Binding-site contacts:
Ligand atom O7 contacts residue ASN256 of chain 1.B at 4.2 Å.
Ligand atom C6 contacts residue ASN256 of chain 1.B at 4.1 Å.
Ligand atom O7 contacts residue HIS234 of chain 1.B at 3.4 Å (h-bond).
Ligand atom C2 contacts residue ASN256 of chain 1.B at 2.4 Å.
Ligand atom C1 contacts residue ASN256 of chain 1.B at 1.4 Å.
Ligand atom C8 contacts residue ARG206 of chain 1.B at 4.4 Å.
Ligand atom N2 contacts residue HIS234 of chain 1.B at 4.0 Å.
Ligand atom C7 contacts residue HIS234 of chain 1.B at 3.7 Å.
Ligand atom C5 contacts residue ASN256 of chain 1.B at 3.6 Å.
Ligand atom N2 contacts residue ASN256 of chain 1.B at 2.8 Å (h-bond).
Ligand atom C8 contacts residue TYR233 of chain 1.B at 4.1 Å (hydrophobic).
Ligand atom C7 contacts residue GLY232 of chain 1.B at 4.4 Å.
Ligand atom C8 contacts residue GLY232 of chain 1.B at 3.1 Å.
Ligand atom O6 contacts residue ASN256 of chain 1.B at 4.2 Å.
Ligand atom C4 contacts residue ASN256 of chain 1.B at 4.2 Å.
Ligand atom C8 contacts residue HIS234 of chain 1.B at 3.8 Å.
Ligand atom C1 contacts residue HIS234 of chain 1.B at 4.2 Å.
Ligand atom O7 contacts residue ARG206 of chain 1.B at 3.9 Å.
Ligand atom C2 contacts residue HIS234 of chain 1.B at 4.0 Å.
Ligand atom C3 contacts residue ASN256 of chain 1.B at 3.7 Å.
Ligand atom C7 contacts residue ASN256 of chain 1.B at 3.7 Å.
Ligand atom O5 contacts residue ASN256 of chain 1.B at 2.3 Å (h-bond).

Sequence of chain 1.B:
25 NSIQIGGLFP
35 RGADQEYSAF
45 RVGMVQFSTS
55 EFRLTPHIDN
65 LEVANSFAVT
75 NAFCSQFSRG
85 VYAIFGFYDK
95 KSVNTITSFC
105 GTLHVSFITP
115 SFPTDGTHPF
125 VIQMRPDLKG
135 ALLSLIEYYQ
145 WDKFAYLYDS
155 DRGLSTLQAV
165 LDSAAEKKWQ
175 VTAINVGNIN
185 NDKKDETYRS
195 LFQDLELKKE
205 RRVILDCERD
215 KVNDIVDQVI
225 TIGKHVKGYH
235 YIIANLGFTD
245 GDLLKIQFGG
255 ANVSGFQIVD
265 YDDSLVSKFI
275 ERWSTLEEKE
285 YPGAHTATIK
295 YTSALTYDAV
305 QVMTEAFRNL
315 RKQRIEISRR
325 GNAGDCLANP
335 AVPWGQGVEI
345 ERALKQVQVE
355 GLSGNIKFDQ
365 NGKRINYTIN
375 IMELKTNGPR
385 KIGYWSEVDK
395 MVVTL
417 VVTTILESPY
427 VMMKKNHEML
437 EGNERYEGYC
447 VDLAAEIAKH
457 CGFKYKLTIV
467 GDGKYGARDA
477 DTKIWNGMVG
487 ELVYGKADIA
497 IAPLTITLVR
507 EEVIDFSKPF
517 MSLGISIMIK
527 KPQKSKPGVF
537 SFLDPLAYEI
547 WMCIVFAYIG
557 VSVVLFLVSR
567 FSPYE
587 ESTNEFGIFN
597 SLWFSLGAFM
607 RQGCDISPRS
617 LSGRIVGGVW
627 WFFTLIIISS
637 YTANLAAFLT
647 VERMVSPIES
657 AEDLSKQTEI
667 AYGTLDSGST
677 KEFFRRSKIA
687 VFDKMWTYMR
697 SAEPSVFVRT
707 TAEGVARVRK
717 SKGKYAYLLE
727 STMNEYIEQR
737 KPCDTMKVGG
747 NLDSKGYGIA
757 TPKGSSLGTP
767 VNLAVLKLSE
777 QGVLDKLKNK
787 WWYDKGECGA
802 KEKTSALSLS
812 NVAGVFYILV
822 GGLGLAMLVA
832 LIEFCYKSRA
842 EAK

A protein and the small-molecule ligand that binds it are described below.
Small molecule (SMILES): CC(=O)N[C@H]1[C@H](O[C@H]2[C@H](O)[C@@H](NC(C)=O)CO[C@@H]2CO)O[C@H](CO)[C@@H](O)[C@@H]1O